Binding-site contacts:
Ligand atom C20 contacts residue GLU12 of chain 1.A at 4.5 Å.
Ligand atom C1 contacts residue ASN20 of chain 1.A at 3.2 Å.
Ligand atom C8 contacts residue GLN1244 of chain 1.H at 4.1 Å.
Ligand atom C12 contacts residue ASN20 of chain 1.A at 3.3 Å.
Ligand atom C7 contacts residue GLN1244 of chain 1.H at 4.4 Å.
Ligand atom O4 contacts residue MET16 of chain 1.A at 3.0 Å.
Ligand atom C24 contacts residue GLN929 of chain 1.H at 4.4 Å.
Ligand atom C21 contacts residue GLU12 of chain 1.A at 3.1 Å.
Ligand atom C10 contacts residue GLN13 of chain 1.A at 3.3 Å.
Ligand atom C17 contacts residue LEU1243 of chain 1.H at 4.1 Å (hydrophobic).
Ligand atom C11 contacts residue ILE937 of chain 1.H at 4.0 Å (hydrophobic).
Ligand atom C7 contacts residue LEU1243 of chain 1.H at 3.6 Å (hydrophobic).
Ligand atom C3 contacts residue MET16 of chain 1.A at 3.6 Å (hydrophobic).
Ligand atom C4 contacts residue MET16 of chain 1.A at 3.8 Å (hydrophobic).
Ligand atom C1 contacts residue MET16 of chain 1.A at 4.5 Å (hydrophobic).
Ligand atom C21 contacts residue SER9 of chain 1.A at 4.3 Å.
Ligand atom C10 contacts residue PHE935 of chain 1.H at 4.5 Å (hydrophobic).
Ligand atom C21 contacts residue GLN13 of chain 1.A at 4.1 Å.
Ligand atom C16 contacts residue PHE935 of chain 1.H at 4.5 Å (hydrophobic).
Ligand atom C16 contacts residue LEU1243 of chain 1.H at 4.1 Å (hydrophobic).
Ligand atom C16 contacts residue ILE937 of chain 1.H at 3.6 Å (hydrophobic).
Ligand atom C23 contacts residue SER9 of chain 1.A at 4.5 Å.
Ligand atom C10 contacts residue GLN1244 of chain 1.H at 4.5 Å.
Ligand atom C8 contacts residue LEU1243 of chain 1.H at 4.3 Å (hydrophobic).
Ligand atom C15 contacts residue ILE937 of chain 1.H at 3.8 Å (hydrophobic).
Ligand atom C4 contacts residue GLN13 of chain 1.A at 4.4 Å.
Ligand atom C13 contacts residue ASN20 of chain 1.A at 4.3 Å.
Ligand atom C11 contacts residue THR17 of chain 1.A at 4.0 Å.

Sequence of chain 1.A:
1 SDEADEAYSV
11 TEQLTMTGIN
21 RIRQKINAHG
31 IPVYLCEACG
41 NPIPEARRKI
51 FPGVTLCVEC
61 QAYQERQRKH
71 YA

This small molecule binds to this protein.
Small molecule (SMILES): C[C@H](CCC(=O)NCCC[N+](C)(C)CC(O)CS(=O)(=O)O)[C@H]1CC[C@H]2[C@@H]3[C@H](O)C[C@@H]4C[C@H](O)CC[C@]4(C)[C@H]3C[C@H](O)[C@]12C

Sequence of chain 1.H:
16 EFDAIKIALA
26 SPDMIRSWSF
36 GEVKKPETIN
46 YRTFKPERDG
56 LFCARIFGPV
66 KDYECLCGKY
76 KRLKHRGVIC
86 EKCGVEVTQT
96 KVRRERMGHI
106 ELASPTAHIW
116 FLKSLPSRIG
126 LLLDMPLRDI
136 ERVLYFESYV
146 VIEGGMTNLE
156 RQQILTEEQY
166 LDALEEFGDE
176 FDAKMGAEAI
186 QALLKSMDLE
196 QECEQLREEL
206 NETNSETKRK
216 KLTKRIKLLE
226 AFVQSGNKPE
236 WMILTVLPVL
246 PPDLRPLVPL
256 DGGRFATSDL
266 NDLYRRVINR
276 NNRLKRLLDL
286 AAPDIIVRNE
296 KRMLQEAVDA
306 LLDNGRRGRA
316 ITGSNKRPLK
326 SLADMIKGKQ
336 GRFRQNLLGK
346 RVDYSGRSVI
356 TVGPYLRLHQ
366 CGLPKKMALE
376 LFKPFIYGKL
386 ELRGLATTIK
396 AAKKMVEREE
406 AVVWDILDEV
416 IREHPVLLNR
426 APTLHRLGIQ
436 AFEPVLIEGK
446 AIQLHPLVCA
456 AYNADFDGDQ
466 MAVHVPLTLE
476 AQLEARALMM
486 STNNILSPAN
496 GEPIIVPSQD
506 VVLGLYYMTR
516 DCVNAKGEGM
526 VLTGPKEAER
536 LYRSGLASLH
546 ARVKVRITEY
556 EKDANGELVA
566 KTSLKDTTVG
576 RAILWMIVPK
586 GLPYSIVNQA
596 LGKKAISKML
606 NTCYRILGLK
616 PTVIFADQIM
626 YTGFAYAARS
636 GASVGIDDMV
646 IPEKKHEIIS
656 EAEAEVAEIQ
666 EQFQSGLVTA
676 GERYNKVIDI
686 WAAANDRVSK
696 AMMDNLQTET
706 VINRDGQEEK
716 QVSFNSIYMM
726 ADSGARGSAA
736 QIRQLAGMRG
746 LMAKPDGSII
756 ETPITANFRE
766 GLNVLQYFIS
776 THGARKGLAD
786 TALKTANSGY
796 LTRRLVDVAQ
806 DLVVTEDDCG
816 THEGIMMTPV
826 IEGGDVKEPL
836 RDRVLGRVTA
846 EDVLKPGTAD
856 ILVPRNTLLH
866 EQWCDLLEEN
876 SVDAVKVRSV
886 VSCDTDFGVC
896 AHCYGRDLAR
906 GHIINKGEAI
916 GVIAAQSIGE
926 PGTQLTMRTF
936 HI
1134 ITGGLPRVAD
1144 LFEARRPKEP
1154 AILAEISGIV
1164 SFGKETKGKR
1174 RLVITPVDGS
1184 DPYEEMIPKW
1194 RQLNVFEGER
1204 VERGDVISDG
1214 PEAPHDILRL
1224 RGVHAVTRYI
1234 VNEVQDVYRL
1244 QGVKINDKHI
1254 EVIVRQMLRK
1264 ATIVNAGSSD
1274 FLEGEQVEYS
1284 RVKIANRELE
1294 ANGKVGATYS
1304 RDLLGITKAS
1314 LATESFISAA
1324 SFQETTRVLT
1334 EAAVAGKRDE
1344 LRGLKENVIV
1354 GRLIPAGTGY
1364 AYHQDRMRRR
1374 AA